Sequence of chain 1.G:
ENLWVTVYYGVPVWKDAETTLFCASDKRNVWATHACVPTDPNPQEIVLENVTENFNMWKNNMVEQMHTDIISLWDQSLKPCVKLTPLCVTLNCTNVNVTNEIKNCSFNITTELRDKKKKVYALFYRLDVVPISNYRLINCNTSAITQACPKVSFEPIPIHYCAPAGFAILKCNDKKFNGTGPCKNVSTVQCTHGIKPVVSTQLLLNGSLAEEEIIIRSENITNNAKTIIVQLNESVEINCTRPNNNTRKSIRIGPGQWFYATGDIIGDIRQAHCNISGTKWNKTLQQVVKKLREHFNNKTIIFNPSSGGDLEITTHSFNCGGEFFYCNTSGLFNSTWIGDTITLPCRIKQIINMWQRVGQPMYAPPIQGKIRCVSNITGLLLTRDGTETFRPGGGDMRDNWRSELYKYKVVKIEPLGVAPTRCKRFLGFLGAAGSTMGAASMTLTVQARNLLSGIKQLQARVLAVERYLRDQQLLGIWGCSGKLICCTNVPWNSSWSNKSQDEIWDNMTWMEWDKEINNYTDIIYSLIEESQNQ

This protein binds this small molecule.
Small molecule (SMILES): CC(=O)N[C@H]1[C@H](O[C@H]2[C@H](O)[C@@H](NC(C)=O)CO[C@@H]2CO)O[C@H](CO)[C@@H](O[C@@H]2O[C@H](CO[C@H]3O[C@H](CO)[C@@H](O)[C@H](O)[C@@H]3O)[C@@H](O)[C@H](O[C@H]3O[C@H](CO)[C@@H](O)[C@H](O[C@H]4O[C@H](CO)[C@@H](O)[C@H](O)[C@@H]4O)[C@@H]3O)[C@@H]2O)[C@@H]1O

Binding-site contacts:
Ligand atom C6 contacts residue ILE438 of chain 1.G at 4.2 Å (hydrophobic).
Ligand atom O7 contacts residue ARG443 of chain 1.G at 4.0 Å.
Ligand atom C1 contacts residue SER446 of chain 1.G at 3.9 Å.
Ligand atom C8 contacts residue ASN380 of chain 1.G at 4.1 Å.
Ligand atom C1 contacts residue NAG1 of chain 1.TA at 3.9 Å.
Ligand atom C7 contacts residue ASN267 of chain 1.G at 3.8 Å.
Ligand atom C1 contacts residue VAL445 of chain 1.G at 4.2 Å (hydrophobic).
Ligand atom C3 contacts residue SER446 of chain 1.G at 3.5 Å.
Ligand atom O7 contacts residue VAL445 of chain 1.G at 3.7 Å.
Ligand atom O3 contacts residue CYS444 of chain 1.G at 3.8 Å.
Ligand atom O4 contacts residue CYS444 of chain 1.G at 4.2 Å.
Ligand atom O6 contacts residue GLY382 of chain 1.G at 3.4 Å.
Ligand atom N2 contacts residue SER446 of chain 1.G at 2.8 Å (h-bond).
Ligand atom O7 contacts residue CYS444 of chain 1.G at 3.9 Å.
Ligand atom C8 contacts residue LEU266 of chain 1.G at 3.6 Å (hydrophobic).
Ligand atom C4 contacts residue VAL445 of chain 1.G at 3.9 Å (hydrophobic).
Ligand atom C5 contacts residue GLU216 of chain 1.G at 3.9 Å.
Ligand atom O3 contacts residue SER446 of chain 1.G at 3.9 Å.
Ligand atom O7 contacts residue ASN267 of chain 1.G at 4.2 Å.
Ligand atom O6 contacts residue ARG309 of chain 1.G at 3.5 Å (salt-bridge).
Ligand atom C2 contacts residue ASN267 of chain 1.G at 2.5 Å.
Ligand atom C7 contacts residue VAL445 of chain 1.G at 4.0 Å (hydrophobic).
Ligand atom C3 contacts residue ASN267 of chain 1.G at 3.8 Å.
Ligand atom O5 contacts residue NAG1 of chain 1.TA at 3.4 Å.
Ligand atom C5 contacts residue VAL445 of chain 1.G at 3.4 Å (hydrophobic).
Ligand atom C5 contacts residue ASN267 of chain 1.G at 3.7 Å.
Ligand atom C3 contacts residue VAL445 of chain 1.G at 3.8 Å (hydrophobic).
Ligand atom C2 contacts residue SER446 of chain 1.G at 3.6 Å.
Ligand atom C7 contacts residue SER446 of chain 1.G at 3.7 Å.
Ligand atom C1 contacts residue ASN267 of chain 1.G at 1.5 Å.
Ligand atom O4 contacts residue VAL445 of chain 1.G at 3.8 Å.
Ligand atom N2 contacts residue ASN267 of chain 1.G at 3.0 Å (h-bond).
Ligand atom O7 contacts residue ASN380 of chain 1.G at 4.0 Å.
Ligand atom C6 contacts residue NAG1 of chain 1.TA at 4.2 Å.
Ligand atom O5 contacts residue ASN267 of chain 1.G at 2.4 Å (h-bond).
Ligand atom C8 contacts residue SER446 of chain 1.G at 3.7 Å.
Ligand atom C8 contacts residue VAL259 of chain 1.G at 3.9 Å (hydrophobic).
Ligand atom C5 contacts residue NAG1 of chain 1.TA at 4.1 Å.
Ligand atom C8 contacts residue VAL445 of chain 1.G at 4.0 Å (hydrophobic).
Ligand atom C6 contacts residue GLU216 of chain 1.G at 4.0 Å.